Binding-site contacts:
Ligand atom C6 contacts residue PHE119 of chain 30.A at 4.2 Å (hydrophobic).
Ligand atom C7 contacts residue ASP67 of chain 30.A at 3.3 Å.
Ligand atom C1 contacts residue THR89 of chain 30.A at 4.2 Å.
Ligand atom O5 contacts residue THR89 of chain 30.A at 4.5 Å.
Ligand atom N2 contacts residue ASP67 of chain 30.A at 4.5 Å.
Ligand atom O7 contacts residue TYR90 of chain 30.A at 3.8 Å.
Ligand atom C7 contacts residue TYR90 of chain 30.A at 4.2 Å (hydrophobic).
Ligand atom O6 contacts residue THR120 of chain 30.A at 3.1 Å (h-bond).
Ligand atom O5 contacts residue THR120 of chain 30.A at 3.2 Å (h-bond).
Ligand atom C5 contacts residue THR89 of chain 30.A at 4.5 Å.
Ligand atom C8 contacts residue ASN118 of chain 30.A at 3.6 Å.
Ligand atom C6 contacts residue THR120 of chain 30.A at 3.4 Å.
Ligand atom C8 contacts residue ASP67 of chain 30.A at 3.3 Å.
Ligand atom C1 contacts residue THR120 of chain 30.A at 4.4 Å.
Ligand atom O7 contacts residue ASP67 of chain 30.A at 2.8 Å (salt-bridge).
Ligand atom C5 contacts residue THR120 of chain 30.A at 4.0 Å.
Ligand atom N2 contacts residue ASN118 of chain 30.A at 2.9 Å (h-bond).
Ligand atom C3 contacts residue ASN118 of chain 30.A at 3.8 Å.
Ligand atom O7 contacts residue ASN118 of chain 30.A at 4.3 Å.
Ligand atom C2 contacts residue ASN118 of chain 30.A at 2.4 Å.
Ligand atom C1 contacts residue ASN118 of chain 30.A at 1.4 Å.
Ligand atom C8 contacts residue SER66 of chain 30.A at 3.3 Å.
Ligand atom C7 contacts residue ASN118 of chain 30.A at 3.4 Å.
Ligand atom O5 contacts residue PHE119 of chain 30.A at 4.1 Å.
Ligand atom O5 contacts residue ASN118 of chain 30.A at 2.4 Å (h-bond).
Ligand atom C5 contacts residue ASN118 of chain 30.A at 3.6 Å.
Ligand atom O6 contacts residue THR89 of chain 30.A at 4.0 Å.
Ligand atom N2 contacts residue TYR90 of chain 30.A at 4.2 Å.
Ligand atom O6 contacts residue PHE119 of chain 30.A at 3.0 Å (h-bond).
Ligand atom C4 contacts residue ASN118 of chain 30.A at 4.2 Å.

A protein and the small-molecule ligand that binds it are described below.
Small molecule (SMILES): CC(=O)N[C@@H]1[C@@H](O)[C@H](O)[C@@H](CO)O[C@H]1O

Sequence of chain 30.A:
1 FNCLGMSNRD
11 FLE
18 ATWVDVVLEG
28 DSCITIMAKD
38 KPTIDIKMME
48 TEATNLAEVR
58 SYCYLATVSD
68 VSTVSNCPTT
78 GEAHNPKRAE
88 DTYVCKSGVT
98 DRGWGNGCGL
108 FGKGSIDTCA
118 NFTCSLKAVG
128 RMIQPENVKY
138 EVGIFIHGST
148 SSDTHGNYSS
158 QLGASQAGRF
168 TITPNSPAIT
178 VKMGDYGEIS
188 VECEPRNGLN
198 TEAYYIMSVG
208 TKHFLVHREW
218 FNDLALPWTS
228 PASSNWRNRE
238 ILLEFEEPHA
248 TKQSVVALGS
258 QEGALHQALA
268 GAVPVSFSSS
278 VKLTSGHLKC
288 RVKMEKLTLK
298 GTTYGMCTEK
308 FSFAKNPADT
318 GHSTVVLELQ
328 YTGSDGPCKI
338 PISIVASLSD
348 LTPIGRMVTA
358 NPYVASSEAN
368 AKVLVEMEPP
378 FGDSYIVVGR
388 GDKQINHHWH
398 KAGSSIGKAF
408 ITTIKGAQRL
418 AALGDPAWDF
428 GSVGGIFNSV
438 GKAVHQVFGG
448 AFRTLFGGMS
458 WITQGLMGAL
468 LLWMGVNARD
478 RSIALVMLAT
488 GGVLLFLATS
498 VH